The small molecule below binds the protein below.
Small molecule (SMILES): CC(=O)N[C@@H]1[C@@H](O)[C@H](O)[C@@H](CO)O[C@H]1O

Binding-site contacts:
Ligand atom C2 contacts residue ASN719 of chain 1.J at 2.4 Å.
Ligand atom O5 contacts residue ASN719 of chain 1.J at 2.4 Å (h-bond).
Ligand atom C8 contacts residue ASN719 of chain 1.J at 4.5 Å.
Ligand atom O5 contacts residue SER721 of chain 1.J at 3.1 Å (h-bond).
Ligand atom O6 contacts residue SER721 of chain 1.J at 4.3 Å.
Ligand atom O7 contacts residue ASN719 of chain 1.J at 3.6 Å.
Ligand atom C7 contacts residue ASN719 of chain 1.J at 3.4 Å.
Ligand atom C4 contacts residue ASN719 of chain 1.J at 4.2 Å.
Ligand atom C3 contacts residue ASN719 of chain 1.J at 3.8 Å.
Ligand atom C5 contacts residue ASN719 of chain 1.J at 3.7 Å.
Ligand atom N2 contacts residue ASN719 of chain 1.J at 2.8 Å (h-bond).
Ligand atom C6 contacts residue SER721 of chain 1.J at 3.3 Å.
Ligand atom C5 contacts residue SER721 of chain 1.J at 3.6 Å.
Ligand atom C8 contacts residue GLN708 of chain 1.J at 4.0 Å.
Ligand atom C1 contacts residue SER721 of chain 1.J at 4.1 Å.
Ligand atom C1 contacts residue ASN719 of chain 1.J at 1.4 Å.

Sequence of chain 1.J:
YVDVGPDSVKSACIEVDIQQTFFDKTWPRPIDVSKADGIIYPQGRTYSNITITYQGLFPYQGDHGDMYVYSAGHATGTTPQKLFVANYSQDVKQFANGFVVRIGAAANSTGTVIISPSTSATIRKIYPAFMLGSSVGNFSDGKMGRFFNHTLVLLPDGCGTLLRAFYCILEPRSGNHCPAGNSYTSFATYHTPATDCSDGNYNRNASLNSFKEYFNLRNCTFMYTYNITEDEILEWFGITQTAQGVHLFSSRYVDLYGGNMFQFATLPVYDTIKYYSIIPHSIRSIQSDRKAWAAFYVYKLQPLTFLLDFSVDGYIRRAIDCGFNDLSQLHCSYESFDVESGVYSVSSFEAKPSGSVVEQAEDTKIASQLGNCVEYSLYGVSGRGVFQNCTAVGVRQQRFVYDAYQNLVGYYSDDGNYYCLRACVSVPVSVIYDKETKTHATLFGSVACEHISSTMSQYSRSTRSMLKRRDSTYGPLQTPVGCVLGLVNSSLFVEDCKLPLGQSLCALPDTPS